The protein below binds the small molecule below.
Small molecule (SMILES): CC(=O)N[C@@H]1[C@@H](O)[C@H](O)[C@@H](CO)O[C@H]1O

Binding-site contacts:
Ligand atom C3 contacts residue ASN490 of chain 1.C at 3.8 Å.
Ligand atom N2 contacts residue ASN490 of chain 1.C at 3.0 Å (h-bond).
Ligand atom O7 contacts residue ASN490 of chain 1.C at 3.2 Å (h-bond).
Ligand atom C1 contacts residue ASN490 of chain 1.C at 1.4 Å.
Ligand atom C8 contacts residue ASN490 of chain 1.C at 3.7 Å.
Ligand atom C1 contacts residue ALA489 of chain 1.C at 4.3 Å (hydrophobic).
Ligand atom C2 contacts residue ASN490 of chain 1.C at 2.4 Å.
Ligand atom O3 contacts residue ASP461 of chain 1.A at 3.4 Å (salt-bridge).
Ligand atom C7 contacts residue ASN490 of chain 1.C at 3.1 Å.
Ligand atom C7 contacts residue ASP464 of chain 1.A at 3.9 Å.
Ligand atom C2 contacts residue ALA489 of chain 1.C at 4.2 Å (hydrophobic).
Ligand atom C5 contacts residue ASN490 of chain 1.C at 3.6 Å.
Ligand atom N2 contacts residue ALA489 of chain 1.C at 4.2 Å.
Ligand atom O7 contacts residue ASP464 of chain 1.A at 3.6 Å (salt-bridge).
Ligand atom O5 contacts residue ASN490 of chain 1.C at 2.3 Å (h-bond).
Ligand atom C4 contacts residue ASN490 of chain 1.C at 4.2 Å.
Ligand atom C8 contacts residue ASP464 of chain 1.A at 4.0 Å.

Sequence of chain 1.A:
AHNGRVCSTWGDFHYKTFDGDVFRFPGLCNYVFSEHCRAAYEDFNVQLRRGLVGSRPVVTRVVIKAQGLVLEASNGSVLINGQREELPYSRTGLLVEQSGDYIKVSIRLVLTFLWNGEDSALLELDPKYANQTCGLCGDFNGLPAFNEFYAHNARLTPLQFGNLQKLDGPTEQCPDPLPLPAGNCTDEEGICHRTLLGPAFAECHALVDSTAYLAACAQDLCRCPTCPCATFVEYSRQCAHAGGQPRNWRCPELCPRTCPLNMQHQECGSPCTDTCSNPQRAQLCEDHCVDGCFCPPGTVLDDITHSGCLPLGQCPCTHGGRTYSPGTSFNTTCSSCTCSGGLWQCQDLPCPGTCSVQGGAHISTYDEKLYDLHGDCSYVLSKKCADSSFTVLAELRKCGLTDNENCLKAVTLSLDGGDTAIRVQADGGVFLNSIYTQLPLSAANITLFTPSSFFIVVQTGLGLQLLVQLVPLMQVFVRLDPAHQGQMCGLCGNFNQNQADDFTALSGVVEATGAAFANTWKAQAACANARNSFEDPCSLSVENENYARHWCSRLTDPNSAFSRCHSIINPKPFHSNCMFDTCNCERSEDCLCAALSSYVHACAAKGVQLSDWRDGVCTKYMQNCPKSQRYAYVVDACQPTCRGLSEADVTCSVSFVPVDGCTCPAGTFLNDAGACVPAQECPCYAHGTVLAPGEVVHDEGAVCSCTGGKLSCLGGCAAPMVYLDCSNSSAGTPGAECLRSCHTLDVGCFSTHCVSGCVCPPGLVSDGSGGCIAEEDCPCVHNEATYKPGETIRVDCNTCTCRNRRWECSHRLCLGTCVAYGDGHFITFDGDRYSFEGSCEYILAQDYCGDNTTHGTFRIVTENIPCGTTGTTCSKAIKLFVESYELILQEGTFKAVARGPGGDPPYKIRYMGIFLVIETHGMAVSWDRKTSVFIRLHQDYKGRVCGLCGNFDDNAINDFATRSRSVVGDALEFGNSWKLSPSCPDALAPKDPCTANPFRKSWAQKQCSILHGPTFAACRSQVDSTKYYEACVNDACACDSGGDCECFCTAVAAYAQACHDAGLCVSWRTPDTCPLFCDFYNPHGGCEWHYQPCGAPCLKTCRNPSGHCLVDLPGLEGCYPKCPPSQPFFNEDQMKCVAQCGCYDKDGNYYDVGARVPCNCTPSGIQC

Sequence of chain 1.C:
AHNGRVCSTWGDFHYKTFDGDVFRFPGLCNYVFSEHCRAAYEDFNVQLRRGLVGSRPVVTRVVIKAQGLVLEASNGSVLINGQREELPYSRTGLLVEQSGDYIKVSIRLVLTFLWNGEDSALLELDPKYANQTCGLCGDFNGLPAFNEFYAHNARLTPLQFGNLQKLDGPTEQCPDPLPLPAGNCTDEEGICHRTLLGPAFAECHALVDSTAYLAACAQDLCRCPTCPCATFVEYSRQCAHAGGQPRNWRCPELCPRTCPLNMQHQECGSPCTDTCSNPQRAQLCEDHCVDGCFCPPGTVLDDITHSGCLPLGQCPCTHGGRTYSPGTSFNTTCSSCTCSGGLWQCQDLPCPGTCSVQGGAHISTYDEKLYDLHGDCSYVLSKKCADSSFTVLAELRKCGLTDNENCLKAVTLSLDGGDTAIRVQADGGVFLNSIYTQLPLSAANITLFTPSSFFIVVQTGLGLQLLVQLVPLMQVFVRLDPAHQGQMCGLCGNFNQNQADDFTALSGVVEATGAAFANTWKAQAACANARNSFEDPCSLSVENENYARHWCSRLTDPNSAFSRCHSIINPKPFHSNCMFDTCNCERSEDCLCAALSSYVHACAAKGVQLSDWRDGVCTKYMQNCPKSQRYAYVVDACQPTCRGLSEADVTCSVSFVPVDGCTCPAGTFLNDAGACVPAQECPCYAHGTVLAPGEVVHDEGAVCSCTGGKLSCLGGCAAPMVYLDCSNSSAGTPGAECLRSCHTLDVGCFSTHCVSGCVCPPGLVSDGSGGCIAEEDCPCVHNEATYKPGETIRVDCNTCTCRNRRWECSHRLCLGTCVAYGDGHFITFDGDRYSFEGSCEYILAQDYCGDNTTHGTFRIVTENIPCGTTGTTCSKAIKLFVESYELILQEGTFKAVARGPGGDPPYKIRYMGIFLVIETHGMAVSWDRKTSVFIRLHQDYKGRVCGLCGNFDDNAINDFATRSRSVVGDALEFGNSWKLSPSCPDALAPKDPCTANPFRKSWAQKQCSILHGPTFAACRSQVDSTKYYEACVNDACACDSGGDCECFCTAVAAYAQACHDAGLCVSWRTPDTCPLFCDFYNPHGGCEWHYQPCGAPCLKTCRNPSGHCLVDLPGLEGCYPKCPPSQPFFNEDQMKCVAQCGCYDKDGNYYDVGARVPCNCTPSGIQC